Sequence of chain 1.B:
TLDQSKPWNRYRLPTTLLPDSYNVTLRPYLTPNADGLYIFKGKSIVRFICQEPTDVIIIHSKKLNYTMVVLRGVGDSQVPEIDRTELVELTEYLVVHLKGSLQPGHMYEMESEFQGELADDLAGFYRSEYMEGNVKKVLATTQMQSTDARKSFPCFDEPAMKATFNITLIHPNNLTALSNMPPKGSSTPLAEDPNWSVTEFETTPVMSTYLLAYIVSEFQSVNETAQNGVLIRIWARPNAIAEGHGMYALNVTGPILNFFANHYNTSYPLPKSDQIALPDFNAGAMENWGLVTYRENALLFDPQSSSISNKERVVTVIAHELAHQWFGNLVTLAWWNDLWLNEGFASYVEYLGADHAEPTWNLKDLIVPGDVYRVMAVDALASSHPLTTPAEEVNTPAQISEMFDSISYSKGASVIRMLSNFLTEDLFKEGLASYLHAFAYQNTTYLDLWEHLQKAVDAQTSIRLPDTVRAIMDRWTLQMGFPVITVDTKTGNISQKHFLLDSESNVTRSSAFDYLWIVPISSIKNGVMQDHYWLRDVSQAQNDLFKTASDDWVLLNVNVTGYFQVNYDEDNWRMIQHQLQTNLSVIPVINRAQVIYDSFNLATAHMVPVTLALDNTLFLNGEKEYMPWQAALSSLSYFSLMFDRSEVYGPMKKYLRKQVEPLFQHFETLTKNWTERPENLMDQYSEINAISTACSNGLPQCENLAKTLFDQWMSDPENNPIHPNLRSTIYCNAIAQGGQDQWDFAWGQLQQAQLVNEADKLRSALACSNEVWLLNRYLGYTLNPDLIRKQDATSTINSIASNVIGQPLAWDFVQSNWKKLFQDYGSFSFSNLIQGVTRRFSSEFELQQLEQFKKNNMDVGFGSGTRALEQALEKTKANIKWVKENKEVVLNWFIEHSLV

A protein and the small-molecule ligand that binds it are described below.
Small molecule (SMILES): CC(=O)N[C@@H]1[C@@H](O)[C@H](O)[C@@H](CO)O[C@H]1O

Binding-site contacts:
Ligand atom O7 contacts residue NAG1 of chain 1.X at 2.7 Å (h-bond).
Ligand atom N2 contacts residue ASN211 of chain 1.B at 2.9 Å (h-bond).
Ligand atom O5 contacts residue THR248 of chain 1.B at 3.3 Å (h-bond).
Ligand atom O7 contacts residue ASN64 of chain 1.B at 2.7 Å (h-bond).
Ligand atom C7 contacts residue NAG1 of chain 1.X at 3.8 Å.
Ligand atom C8 contacts residue ILE86 of chain 1.B at 3.9 Å (hydrophobic).
Ligand atom C7 contacts residue ARG88 of chain 1.B at 3.6 Å.
Ligand atom C8 contacts residue TYR63 of chain 1.B at 4.2 Å (hydrophobic).
Ligand atom C2 contacts residue ASN64 of chain 1.B at 3.7 Å.
Ligand atom C1 contacts residue THR248 of chain 1.B at 4.0 Å.
Ligand atom C5 contacts residue THR248 of chain 1.B at 3.8 Å.
Ligand atom C7 contacts residue ASN211 of chain 1.B at 3.6 Å.
Ligand atom C1 contacts residue SER62 of chain 1.B at 3.9 Å.
Ligand atom C2 contacts residue SER62 of chain 1.B at 3.5 Å.
Ligand atom O7 contacts residue ASN211 of chain 1.B at 3.7 Å.
Ligand atom C7 contacts residue SER62 of chain 1.B at 3.4 Å.
Ligand atom C5 contacts residue ASN211 of chain 1.B at 3.7 Å.
Ligand atom N2 contacts residue ARG88 of chain 1.B at 4.0 Å.
Ligand atom C8 contacts residue SER62 of chain 1.B at 3.4 Å.
Ligand atom C3 contacts residue ASN211 of chain 1.B at 3.8 Å.
Ligand atom C6 contacts residue THR248 of chain 1.B at 3.8 Å.
Ligand atom N2 contacts residue SER62 of chain 1.B at 2.5 Å (h-bond).
Ligand atom C4 contacts residue ASN211 of chain 1.B at 4.2 Å.
Ligand atom C8 contacts residue NAG1 of chain 1.X at 4.0 Å.
Ligand atom N2 contacts residue ASN64 of chain 1.B at 3.3 Å (h-bond).
Ligand atom C2 contacts residue ARG88 of chain 1.B at 4.4 Å.
Ligand atom O7 contacts residue ARG88 of chain 1.B at 3.8 Å.
Ligand atom C1 contacts residue ASN64 of chain 1.B at 3.7 Å.
Ligand atom C7 contacts residue ASN64 of chain 1.B at 2.9 Å.
Ligand atom O6 contacts residue ASN211 of chain 1.B at 3.9 Å.
Ligand atom O3 contacts residue ARG88 of chain 1.B at 2.7 Å (salt-bridge).
Ligand atom O5 contacts residue ASN211 of chain 1.B at 2.4 Å (h-bond).
Ligand atom C8 contacts residue ARG88 of chain 1.B at 3.6 Å.
Ligand atom O6 contacts residue THR248 of chain 1.B at 2.7 Å (h-bond).
Ligand atom C3 contacts residue ARG88 of chain 1.B at 4.0 Å.
Ligand atom C2 contacts residue ASN211 of chain 1.B at 2.4 Å.
Ligand atom C3 contacts residue SER62 of chain 1.B at 4.0 Å.
Ligand atom C8 contacts residue ASN64 of chain 1.B at 3.7 Å.
Ligand atom C1 contacts residue ASN211 of chain 1.B at 1.4 Å.
Ligand atom O6 contacts residue LYS229 of chain 1.B at 4.3 Å.